Binding-site contacts:
Ligand atom C4' contacts residue HIS1237 of chain 1.C at 3.9 Å.
Ligand atom OP2 contacts residue ASN568 of chain 1.C at 3.4 Å (h-bond).
Ligand atom C5' contacts residue HIS1237 of chain 1.C at 4.0 Å.
Ligand atom O3' contacts residue LYS1065 of chain 1.C at 3.8 Å.
Ligand atom P contacts residue ASN568 of chain 1.C at 3.8 Å.
Ligand atom OP1 contacts residue LYS1065 of chain 1.C at 3.4 Å (salt-bridge).
Ligand atom O2' contacts residue ARG422 of chain 1.D at 3.1 Å (salt-bridge).
Ligand atom C4' contacts residue ASP461 of chain 1.D at 3.8 Å.
Ligand atom P contacts residue ARG540 of chain 1.C at 4.0 Å.
Ligand atom OP1 contacts residue LEU533 of chain 1.C at 3.7 Å.
Ligand atom O2' contacts residue ASP461 of chain 1.D at 3.5 Å (salt-bridge).
Ligand atom O2' contacts residue ARG422 of chain 1.D at 3.5 Å (salt-bridge).
Ligand atom OP1 contacts residue PRO564 of chain 1.C at 3.5 Å.
Ligand atom O2' contacts residue PRO424 of chain 1.D at 3.8 Å.
Ligand atom OP1 contacts residue LYS1073 of chain 1.C at 3.3 Å.
Ligand atom OP1 contacts residue MG1 of chain 1.J at 2.4 Å.
Ligand atom N2 contacts residue ALA423 of chain 1.D at 3.9 Å.
Ligand atom OP2 contacts residue ARG540 of chain 1.C at 3.4 Å (salt-bridge).
Ligand atom O3' contacts residue ASP459 of chain 1.D at 3.9 Å.
Ligand atom OP1 contacts residue GLN688 of chain 1.C at 3.1 Å (h-bond).
Ligand atom OP1 contacts residue ASP459 of chain 1.D at 3.1 Å (salt-bridge).
Ligand atom OP1 contacts residue ASP457 of chain 1.D at 3.7 Å.
Ligand atom N2 contacts residue PRO424 of chain 1.D at 3.9 Å.
Ligand atom O3' contacts residue ASP461 of chain 1.D at 2.9 Å (salt-bridge).
Ligand atom O3' contacts residue ASN455 of chain 1.D at 3.8 Å.
Ligand atom O4' contacts residue ARG422 of chain 1.D at 4.1 Å.
Ligand atom O2 contacts residue PRO424 of chain 1.D at 4.0 Å.
Ligand atom OP1 contacts residue ASN568 of chain 1.C at 3.2 Å (h-bond).
Ligand atom P contacts residue MG1 of chain 1.J at 3.8 Å.
Ligand atom C5' contacts residue ASN568 of chain 1.C at 4.0 Å.
Ligand atom O3' contacts residue MG1 of chain 1.J at 2.5 Å.
Ligand atom O5' contacts residue ASN568 of chain 1.C at 3.4 Å (h-bond).
Ligand atom P contacts residue GLN688 of chain 1.C at 3.7 Å.
Ligand atom C3' contacts residue ASP461 of chain 1.D at 3.8 Å.
Ligand atom OP2 contacts residue PRO564 of chain 1.C at 4.1 Å.
Ligand atom O3' contacts residue GLN688 of chain 1.C at 3.3 Å (h-bond).
Ligand atom C5' contacts residue GLN688 of chain 1.C at 3.6 Å.
Ligand atom O2' contacts residue ASN455 of chain 1.D at 3.9 Å.
Ligand atom C3' contacts residue MG1 of chain 1.J at 3.9 Å.
Ligand atom OP1 contacts residue ARG540 of chain 1.C at 3.6 Å.

The small molecule below binds the protein below.
Small molecule (SMILES): Nc1ccn([C@@H]2O[C@H](COP(=O)=O)[C@@H](O)[C@H]2O)c(=O)n1.Nc1ccn([C@@H]2O[C@H](CO[P](=O)(O)O[C@H]3[C@@H](O)[C@H](n4ccc(N)nc4=O)O[C@@H]3CO[P](=O)(O)O[C@H]3[C@@H](O)[C@H](n4cnc5c(=O)nc(N)[nH]c54)O[C@@H]3COP(=O)=O)[C@@H](O[P](=O)(O)OC[C@H]3O[C@@H](n4cnc5c(=O)nc(N)[nH]c54)[C@H](O)[C@@H]3O)[C@H]2O)c(=O)n1

Sequence of chain 1.D:
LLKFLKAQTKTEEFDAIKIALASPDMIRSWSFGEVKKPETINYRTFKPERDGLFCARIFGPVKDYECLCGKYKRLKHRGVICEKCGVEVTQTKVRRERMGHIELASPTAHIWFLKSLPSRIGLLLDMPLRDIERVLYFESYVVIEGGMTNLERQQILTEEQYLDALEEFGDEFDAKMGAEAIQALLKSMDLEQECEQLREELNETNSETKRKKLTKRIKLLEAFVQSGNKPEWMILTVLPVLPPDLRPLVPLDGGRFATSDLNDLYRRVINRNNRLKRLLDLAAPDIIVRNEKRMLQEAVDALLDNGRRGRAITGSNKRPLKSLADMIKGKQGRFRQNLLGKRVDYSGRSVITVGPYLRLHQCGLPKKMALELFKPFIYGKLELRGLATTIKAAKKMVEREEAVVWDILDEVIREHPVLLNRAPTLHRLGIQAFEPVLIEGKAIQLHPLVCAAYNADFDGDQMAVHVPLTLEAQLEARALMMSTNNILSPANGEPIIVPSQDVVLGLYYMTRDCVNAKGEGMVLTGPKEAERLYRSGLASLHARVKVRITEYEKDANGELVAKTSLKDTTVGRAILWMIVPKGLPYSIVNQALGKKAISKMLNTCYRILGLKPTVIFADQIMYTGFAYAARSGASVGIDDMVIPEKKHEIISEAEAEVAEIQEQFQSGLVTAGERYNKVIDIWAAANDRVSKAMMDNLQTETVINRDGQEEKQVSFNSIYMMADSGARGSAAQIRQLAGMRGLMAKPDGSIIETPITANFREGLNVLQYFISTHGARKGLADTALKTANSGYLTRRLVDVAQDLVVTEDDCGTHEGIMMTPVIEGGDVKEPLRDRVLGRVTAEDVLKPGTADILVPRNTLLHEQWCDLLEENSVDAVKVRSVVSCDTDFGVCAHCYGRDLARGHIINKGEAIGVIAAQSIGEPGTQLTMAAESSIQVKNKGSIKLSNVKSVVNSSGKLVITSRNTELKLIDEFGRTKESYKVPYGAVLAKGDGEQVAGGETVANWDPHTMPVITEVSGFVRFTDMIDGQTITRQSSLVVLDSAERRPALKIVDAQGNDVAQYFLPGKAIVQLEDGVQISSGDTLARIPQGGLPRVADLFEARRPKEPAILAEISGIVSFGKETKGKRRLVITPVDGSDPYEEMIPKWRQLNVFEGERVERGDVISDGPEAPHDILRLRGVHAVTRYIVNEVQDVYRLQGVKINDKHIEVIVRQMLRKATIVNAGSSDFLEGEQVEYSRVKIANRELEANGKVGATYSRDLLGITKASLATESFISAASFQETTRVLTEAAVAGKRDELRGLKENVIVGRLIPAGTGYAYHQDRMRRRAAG

Sequence of chain 1.C:
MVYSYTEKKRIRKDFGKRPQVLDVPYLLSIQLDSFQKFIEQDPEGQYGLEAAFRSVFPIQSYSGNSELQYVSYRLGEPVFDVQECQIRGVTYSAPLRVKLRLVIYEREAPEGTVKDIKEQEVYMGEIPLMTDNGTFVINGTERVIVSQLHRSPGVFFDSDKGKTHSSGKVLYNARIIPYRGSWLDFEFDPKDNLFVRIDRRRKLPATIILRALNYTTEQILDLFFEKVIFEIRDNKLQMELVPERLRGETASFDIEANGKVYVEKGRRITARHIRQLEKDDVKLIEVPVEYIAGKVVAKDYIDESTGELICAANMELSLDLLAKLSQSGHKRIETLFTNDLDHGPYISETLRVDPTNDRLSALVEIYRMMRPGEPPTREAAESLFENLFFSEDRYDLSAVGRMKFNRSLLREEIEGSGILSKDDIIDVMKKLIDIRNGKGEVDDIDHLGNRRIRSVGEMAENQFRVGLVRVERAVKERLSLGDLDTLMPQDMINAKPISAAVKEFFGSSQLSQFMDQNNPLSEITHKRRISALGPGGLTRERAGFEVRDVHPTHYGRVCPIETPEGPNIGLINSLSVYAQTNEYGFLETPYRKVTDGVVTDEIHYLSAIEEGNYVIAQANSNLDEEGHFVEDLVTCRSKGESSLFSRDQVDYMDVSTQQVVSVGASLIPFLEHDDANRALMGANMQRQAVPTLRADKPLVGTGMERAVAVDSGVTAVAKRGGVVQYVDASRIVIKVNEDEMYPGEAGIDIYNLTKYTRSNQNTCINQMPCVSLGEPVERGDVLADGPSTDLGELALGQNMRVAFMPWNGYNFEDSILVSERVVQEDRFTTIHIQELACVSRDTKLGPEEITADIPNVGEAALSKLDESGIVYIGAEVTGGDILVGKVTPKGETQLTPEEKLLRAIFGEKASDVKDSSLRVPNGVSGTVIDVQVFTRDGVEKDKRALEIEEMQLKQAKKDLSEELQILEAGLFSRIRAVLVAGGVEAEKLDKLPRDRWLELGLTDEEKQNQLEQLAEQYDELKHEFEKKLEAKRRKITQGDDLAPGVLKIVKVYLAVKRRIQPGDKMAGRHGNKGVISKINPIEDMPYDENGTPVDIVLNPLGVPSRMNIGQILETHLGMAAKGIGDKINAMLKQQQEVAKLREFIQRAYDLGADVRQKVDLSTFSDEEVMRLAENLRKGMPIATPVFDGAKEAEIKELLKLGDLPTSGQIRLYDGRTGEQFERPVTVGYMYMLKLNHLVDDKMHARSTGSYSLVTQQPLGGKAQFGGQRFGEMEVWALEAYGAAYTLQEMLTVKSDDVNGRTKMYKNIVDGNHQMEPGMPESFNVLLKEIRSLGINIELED